A protein and the small-molecule ligand that binds it are described below.
Small molecule (SMILES): O=c1[nH]cnc2c1ncn2[C@@H]1O[C@H](CO)[C@@H](O)[C@H]1O

Sequence of chain 6.A:
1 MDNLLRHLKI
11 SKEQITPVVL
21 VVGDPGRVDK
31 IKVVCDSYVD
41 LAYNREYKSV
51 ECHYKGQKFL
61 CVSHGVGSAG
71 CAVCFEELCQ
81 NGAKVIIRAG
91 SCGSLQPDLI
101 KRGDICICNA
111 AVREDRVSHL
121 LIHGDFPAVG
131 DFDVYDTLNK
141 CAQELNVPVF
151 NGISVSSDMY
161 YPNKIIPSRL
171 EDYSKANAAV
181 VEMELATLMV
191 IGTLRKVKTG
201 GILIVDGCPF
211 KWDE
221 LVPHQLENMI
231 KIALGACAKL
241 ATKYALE

Binding-site contacts:
Ligand atom O5' contacts residue ARG45 of chain 6.A at 3.6 Å.
Ligand atom C6 contacts residue TRP212 of chain 3.A at 4.0 Å (hydrophobic).
Ligand atom C4 contacts residue VAL181 of chain 3.A at 3.9 Å (hydrophobic).
Ligand atom O3' contacts residue MET183 of chain 3.A at 4.0 Å.
Ligand atom N3 contacts residue TYR160 of chain 3.A at 3.9 Å.
Ligand atom N1 contacts residue TYR160 of chain 3.A at 3.9 Å.
Ligand atom C2' contacts residue MET183 of chain 3.A at 3.7 Å (hydrophobic).
Ligand atom N7 contacts residue CYS92 of chain 3.A at 3.6 Å.
Ligand atom C5' contacts residue TYR160 of chain 3.A at 3.8 Å (hydrophobic).
Ligand atom C8 contacts residue SER91 of chain 3.A at 3.6 Å.
Ligand atom C3' contacts residue MET183 of chain 3.A at 3.5 Å (hydrophobic).
Ligand atom C8 contacts residue CYS92 of chain 3.A at 3.7 Å (hydrophobic).
Ligand atom O6 contacts residue TRP212 of chain 3.A at 3.3 Å.
Ligand atom C5' contacts residue HIS7 of chain 6.A at 3.5 Å.
Ligand atom O3' contacts residue GLU184 of chain 3.A at 3.0 Å (salt-bridge).
Ligand atom N7 contacts residue ASP206 of chain 3.A at 3.8 Å.
Ligand atom O6 contacts residue PRO209 of chain 3.A at 3.9 Å.
Ligand atom N9 contacts residue SER91 of chain 3.A at 3.9 Å.
Ligand atom C5 contacts residue GLY93 of chain 3.A at 3.8 Å.
Ligand atom O2' contacts residue MET183 of chain 3.A at 3.3 Å (h-bond).
Ligand atom C2 contacts residue TYR160 of chain 3.A at 3.7 Å (hydrophobic).
Ligand atom N7 contacts residue GLY93 of chain 3.A at 3.5 Å (h-bond).
Ligand atom N1 contacts residue VAL181 of chain 3.A at 3.8 Å.
Ligand atom N3 contacts residue MET183 of chain 3.A at 3.5 Å.
Ligand atom C6 contacts residue TYR160 of chain 3.A at 4.0 Å (hydrophobic).
Ligand atom C8 contacts residue GLY93 of chain 3.A at 4.0 Å.
Ligand atom O6 contacts residue VAL181 of chain 3.A at 3.8 Å.
Ligand atom N3 contacts residue VAL181 of chain 3.A at 4.0 Å.
Ligand atom N3 contacts residue GLU182 of chain 3.A at 3.8 Å.
Ligand atom O5' contacts residue HIS7 of chain 6.A at 2.8 Å (h-bond).
Ligand atom C1' contacts residue SER91 of chain 3.A at 3.2 Å.
Ligand atom O3' contacts residue VAL66 of chain 3.A at 3.8 Å.
Ligand atom C5 contacts residue VAL181 of chain 3.A at 3.9 Å (hydrophobic).
Ligand atom O2' contacts residue GLU182 of chain 3.A at 3.9 Å.
Ligand atom C4' contacts residue ARG45 of chain 6.A at 3.9 Å.
Ligand atom O2' contacts residue GLU184 of chain 3.A at 2.9 Å (salt-bridge).
Ligand atom O4' contacts residue SER91 of chain 3.A at 2.9 Å (h-bond).
Ligand atom C6 contacts residue VAL181 of chain 3.A at 3.8 Å (hydrophobic).
Ligand atom C2 contacts residue MET183 of chain 3.A at 3.8 Å (hydrophobic).
Ligand atom C8 contacts residue ASP206 of chain 3.A at 3.1 Å.

Sequence of chain 3.A:
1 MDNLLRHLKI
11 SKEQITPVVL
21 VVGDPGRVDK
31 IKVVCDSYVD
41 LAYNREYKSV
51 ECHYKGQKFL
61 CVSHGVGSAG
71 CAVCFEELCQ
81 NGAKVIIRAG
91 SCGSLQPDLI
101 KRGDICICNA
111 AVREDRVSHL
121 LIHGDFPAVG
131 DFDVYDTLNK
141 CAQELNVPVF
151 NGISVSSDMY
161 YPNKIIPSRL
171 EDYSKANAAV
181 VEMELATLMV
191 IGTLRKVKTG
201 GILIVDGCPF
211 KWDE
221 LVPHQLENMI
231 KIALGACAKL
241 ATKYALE